Sequence of chain 1.B:
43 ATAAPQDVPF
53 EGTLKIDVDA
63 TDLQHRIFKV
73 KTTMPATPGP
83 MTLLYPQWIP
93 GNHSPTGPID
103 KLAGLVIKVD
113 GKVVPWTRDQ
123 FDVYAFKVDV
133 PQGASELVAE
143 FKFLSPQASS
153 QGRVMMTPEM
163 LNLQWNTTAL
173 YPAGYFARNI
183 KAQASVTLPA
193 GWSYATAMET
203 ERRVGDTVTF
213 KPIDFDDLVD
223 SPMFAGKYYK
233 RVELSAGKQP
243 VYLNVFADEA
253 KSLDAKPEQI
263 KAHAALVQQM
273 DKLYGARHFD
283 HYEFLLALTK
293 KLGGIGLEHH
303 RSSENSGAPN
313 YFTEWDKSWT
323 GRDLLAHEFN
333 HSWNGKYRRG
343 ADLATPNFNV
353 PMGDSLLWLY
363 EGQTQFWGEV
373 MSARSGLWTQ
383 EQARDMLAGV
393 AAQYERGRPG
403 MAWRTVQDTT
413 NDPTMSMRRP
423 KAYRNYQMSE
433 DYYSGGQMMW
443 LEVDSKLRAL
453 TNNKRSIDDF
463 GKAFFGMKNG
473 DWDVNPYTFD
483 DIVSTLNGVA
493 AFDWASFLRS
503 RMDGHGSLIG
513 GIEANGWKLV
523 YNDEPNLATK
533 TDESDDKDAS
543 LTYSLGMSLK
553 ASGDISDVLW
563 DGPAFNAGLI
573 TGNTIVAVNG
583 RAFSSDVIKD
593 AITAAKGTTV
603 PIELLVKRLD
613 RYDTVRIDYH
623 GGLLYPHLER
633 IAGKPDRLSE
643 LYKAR

Binding-site contacts:
Ligand atom C8 contacts residue ASN94 of chain 1.B at 3.1 Å.
Ligand atom C2 contacts residue GLU300 of chain 1.B at 3.4 Å.
Ligand atom C9 contacts residue ASN94 of chain 1.B at 3.2 Å.
Ligand atom O1 contacts residue ARG420 of chain 1.B at 2.3 Å (salt-bridge).
Ligand atom C10 contacts residue ASN94 of chain 1.B at 3.2 Å.
Ligand atom C6 contacts residue GLY298 of chain 1.B at 3.3 Å.
Ligand atom C1 contacts residue GLU363 of chain 1.B at 3.3 Å.
Ligand atom C12 contacts residue ARG420 of chain 1.B at 3.3 Å.
Ligand atom N1 contacts residue GLU330 of chain 1.B at 3.1 Å (salt-bridge).
Ligand atom O2 contacts residue GLU330 of chain 1.B at 2.6 Å (salt-bridge).
Ligand atom O3 contacts residue ZN1 of chain 1.G at 2.8 Å.
Ligand atom C5 contacts residue ARG420 of chain 1.B at 3.2 Å.
Ligand atom O4 contacts residue ARG420 of chain 1.B at 3.4 Å (salt-bridge).
Ligand atom N1 contacts residue GLY298 of chain 1.B at 3.1 Å (h-bond).
Ligand atom C7 contacts residue GLY93 of chain 1.B at 3.2 Å.
Ligand atom C3 contacts residue ZN1 of chain 1.G at 3.2 Å.
Ligand atom O2 contacts residue ZN1 of chain 1.G at 1.9 Å.
Ligand atom O3 contacts residue HIS329 of chain 1.B at 3.2 Å (h-bond).
Ligand atom O3 contacts residue GLU363 of chain 1.B at 3.6 Å.
Ligand atom C3 contacts residue TYR435 of chain 1.B at 3.5 Å (hydrophobic).
Ligand atom N2 contacts residue GLU363 of chain 1.B at 2.9 Å (salt-bridge).
Ligand atom C1 contacts residue GLU300 of chain 1.B at 3.6 Å.
Ligand atom O2 contacts residue HIS333 of chain 1.B at 3.0 Å (h-bond).
Ligand atom C2 contacts residue GLU330 of chain 1.B at 3.3 Å.
Ligand atom C1 contacts residue TYR435 of chain 1.B at 3.5 Å (hydrophobic).
Ligand atom N2 contacts residue GLU300 of chain 1.B at 2.7 Å (salt-bridge).
Ligand atom C1 contacts residue ZN1 of chain 1.G at 3.5 Å.
Ligand atom C2 contacts residue ZN1 of chain 1.G at 2.9 Å.
Ligand atom C6 contacts residue GLY93 of chain 1.B at 3.5 Å.
Ligand atom C11 contacts residue ARG420 of chain 1.B at 3.3 Å.
Ligand atom O2 contacts residue GLU363 of chain 1.B at 3.6 Å (salt-bridge).
Ligand atom C2 contacts residue GLY298 of chain 1.B at 3.3 Å.
Ligand atom C3 contacts residue GLU330 of chain 1.B at 3.3 Å.
Ligand atom O2 contacts residue HIS329 of chain 1.B at 3.2 Å (h-bond).
Ligand atom C12 contacts residue GLY93 of chain 1.B at 3.3 Å.
Ligand atom N2 contacts residue GLY93 of chain 1.B at 2.8 Å (h-bond).
Ligand atom C11 contacts residue ASN94 of chain 1.B at 3.5 Å.
Ligand atom C12 contacts residue TYR435 of chain 1.B at 3.5 Å (hydrophobic).
Ligand atom O2 contacts residue GLU300 of chain 1.B at 3.1 Å (salt-bridge).
Ligand atom O3 contacts residue TYR435 of chain 1.B at 2.8 Å (h-bond).

This small molecule binds to this protein.
Small molecule (SMILES): CC(C)C[C@H](NC(=O)[C@@H](O)[C@H](N)Cc1ccccc1)C(=O)O